Binding-site contacts:
Ligand atom NE contacts residue ASN134 of chain 1.A at 4.4 Å.
Ligand atom CD contacts residue ASP130 of chain 1.A at 3.5 Å.
Ligand atom O contacts residue ARG129 of chain 1.A at 4.4 Å.
Ligand atom NH2 contacts residue ASN134 of chain 1.A at 3.2 Å (h-bond).
Ligand atom NH1 contacts residue ASN134 of chain 1.A at 3.2 Å (h-bond).
Ligand atom CZ contacts residue ASN134 of chain 1.A at 3.4 Å.
Ligand atom CZ contacts residue ASP130 of chain 1.A at 4.1 Å.
Ligand atom CZ contacts residue ALA133 of chain 1.A at 3.9 Å (hydrophobic).
Ligand atom CG contacts residue ALA133 of chain 1.A at 4.1 Å (hydrophobic).
Ligand atom NH1 contacts residue ASP130 of chain 1.A at 3.1 Å (salt-bridge).
Ligand atom CD contacts residue ALA133 of chain 1.A at 3.8 Å (hydrophobic).
Ligand atom NH2 contacts residue ALA133 of chain 1.A at 4.3 Å.
Ligand atom NE contacts residue ASP130 of chain 1.A at 4.2 Å.
Ligand atom NE contacts residue ALA133 of chain 1.A at 3.5 Å.

This protein binds this small molecule.
Small molecule (SMILES): CC(C)C[C@H](NC(=O)[C@H](CCCN=C(N)N)NC(=O)[C@@H]1CCCN1C(=O)[C@@H](N)CCCN=C(N)N)C(=O)N1CCC[C@H]1C(=O)N[C@@H](CCCN=C(N)N)C(=O)N1CCC[C@H]1C(=O)N[C@@H](CCCN=C(N)N)C(=O)N1CCC[C@H]1C=O

Sequence of chain 1.A:
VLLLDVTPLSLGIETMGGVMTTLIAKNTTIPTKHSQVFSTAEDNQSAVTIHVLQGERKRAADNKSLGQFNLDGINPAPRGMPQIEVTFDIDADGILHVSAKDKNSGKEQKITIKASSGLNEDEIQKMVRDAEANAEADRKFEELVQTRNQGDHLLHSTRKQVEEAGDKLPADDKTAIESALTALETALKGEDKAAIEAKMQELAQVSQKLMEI